This small molecule binds to this protein.
Small molecule (SMILES): CC(C)C[C@H](NP(=O)(O)CNC(=O)OCc1ccccc1)C(=O)NCC(C)(C)C

Binding-site contacts:
Ligand atom C28 contacts residue ASN112 of chain 1.A at 3.4 Å.
Ligand atom N11 contacts residue GOL1 of chain 1.K at 3.1 Å (h-bond).
Ligand atom O8 contacts residue GOL1 of chain 1.K at 3.4 Å.
Ligand atom C12 contacts residue ASN112 of chain 1.A at 3.7 Å.
Ligand atom C6 contacts residue GOL1 of chain 1.K at 3.7 Å.
Ligand atom N16 contacts residue ASN112 of chain 1.A at 3.1 Å (h-bond).
Ligand atom C25 contacts residue HIS231 of chain 1.A at 3.5 Å.
Ligand atom C4 contacts residue TRP115 of chain 1.A at 3.6 Å (hydrophobic).
Ligand atom O15 contacts residue GLU143 of chain 1.A at 2.5 Å (salt-bridge).
Ligand atom P13 contacts residue ALA113 of chain 1.A at 3.3 Å.
Ligand atom C18 contacts residue GLU143 of chain 1.A at 3.4 Å.
Ligand atom C1 contacts residue GOL1 of chain 1.K at 3.5 Å.
Ligand atom C19 contacts residue LEU202 of chain 1.A at 3.6 Å (hydrophobic).
Ligand atom C27 contacts residue LEU202 of chain 1.A at 3.3 Å (hydrophobic).
Ligand atom O15 contacts residue PHE114 of chain 1.A at 3.6 Å.
Ligand atom O15 contacts residue GOL1 of chain 1.K at 2.8 Å (h-bond).
Ligand atom N16 contacts residue ALA113 of chain 1.A at 2.8 Å (h-bond).
Ligand atom O23 contacts residue HIS231 of chain 1.A at 3.1 Å.
Ligand atom P13 contacts residue ZN1 of chain 1.B at 3.0 Å.
Ligand atom C9 contacts residue TYR157 of chain 1.A at 3.7 Å (hydrophobic).
Ligand atom O15 contacts residue ALA113 of chain 1.A at 3.2 Å (h-bond).
Ligand atom N16 contacts residue GLU143 of chain 1.A at 3.3 Å (salt-bridge).
Ligand atom O15 contacts residue HIS146 of chain 1.A at 3.4 Å.
Ligand atom C17 contacts residue GLU143 of chain 1.A at 3.6 Å.
Ligand atom C21 contacts residue LEU202 of chain 1.A at 3.6 Å (hydrophobic).
Ligand atom O14 contacts residue HIS142 of chain 1.A at 3.3 Å (h-bond).
Ligand atom O14 contacts residue ZN1 of chain 1.B at 2.0 Å.
Ligand atom O14 contacts residue HIS231 of chain 1.A at 2.8 Å (h-bond).
Ligand atom C12 contacts residue ALA113 of chain 1.A at 3.3 Å (hydrophobic).
Ligand atom O15 contacts residue ZN1 of chain 1.B at 3.2 Å.
Ligand atom O8 contacts residue TYR157 of chain 1.A at 3.4 Å.
Ligand atom C5 contacts residue DMS1 of chain 1.I at 3.6 Å.
Ligand atom C22 contacts residue HIS231 of chain 1.A at 3.6 Å.
Ligand atom C21 contacts residue VAL139 of chain 1.A at 3.6 Å (hydrophobic).
Ligand atom O14 contacts residue GLU166 of chain 1.A at 2.9 Å (salt-bridge).
Ligand atom O23 contacts residue ARG203 of chain 1.A at 2.9 Å (salt-bridge).
Ligand atom N24 contacts residue ASN112 of chain 1.A at 3.1 Å (h-bond).
Ligand atom O14 contacts residue HIS146 of chain 1.A at 3.6 Å (h-bond).
Ligand atom N24 contacts residue HIS231 of chain 1.A at 3.6 Å (h-bond).
Ligand atom O14 contacts residue TYR157 of chain 1.A at 3.4 Å (h-bond).

Sequence of chain 1.A:
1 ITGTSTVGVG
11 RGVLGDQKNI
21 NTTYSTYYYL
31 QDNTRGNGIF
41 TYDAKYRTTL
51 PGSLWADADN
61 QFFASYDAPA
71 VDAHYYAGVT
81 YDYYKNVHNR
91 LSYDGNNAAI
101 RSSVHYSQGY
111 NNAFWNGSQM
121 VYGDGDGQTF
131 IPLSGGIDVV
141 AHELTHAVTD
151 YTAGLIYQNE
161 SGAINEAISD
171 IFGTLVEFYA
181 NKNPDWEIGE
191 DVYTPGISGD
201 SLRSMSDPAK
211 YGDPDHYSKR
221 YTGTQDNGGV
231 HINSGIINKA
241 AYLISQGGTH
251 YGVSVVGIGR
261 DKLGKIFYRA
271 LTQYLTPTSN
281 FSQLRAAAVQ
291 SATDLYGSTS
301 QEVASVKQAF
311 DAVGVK